Sequence of chain 55.E:
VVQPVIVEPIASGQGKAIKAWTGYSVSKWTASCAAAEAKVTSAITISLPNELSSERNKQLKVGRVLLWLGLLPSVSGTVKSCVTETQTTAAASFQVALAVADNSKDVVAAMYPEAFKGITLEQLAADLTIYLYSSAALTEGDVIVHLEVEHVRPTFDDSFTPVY

Binding-site contacts:
Ligand atom N1 contacts residue TRP47 of chain 55.D at 4.3 Å.
Ligand atom N7 contacts residue TRP47 of chain 55.D at 3.7 Å.
Ligand atom C1' contacts residue TRP47 of chain 55.D at 4.3 Å (hydrophobic).
Ligand atom C5' contacts residue VAL178 of chain 55.E at 4.5 Å (hydrophobic).
Ligand atom O4' contacts residue TRP47 of chain 55.D at 4.1 Å.
Ligand atom N1 contacts residue THR48 of chain 55.D at 4.0 Å.
Ligand atom C8 contacts residue TRP47 of chain 55.D at 3.8 Å (hydrophobic).
Ligand atom C2 contacts residue TRP47 of chain 55.D at 4.2 Å (hydrophobic).
Ligand atom N6 contacts residue THR48 of chain 55.D at 3.3 Å (h-bond).
Ligand atom N3 contacts residue TRP47 of chain 55.D at 4.1 Å.
Ligand atom N6 contacts residue TRP47 of chain 55.D at 3.8 Å.
Ligand atom OP2 contacts residue GLY49 of chain 55.E at 4.2 Å.
Ligand atom C4 contacts residue TRP47 of chain 55.D at 3.9 Å (hydrophobic).
Ligand atom O4' contacts residue LYS143 of chain 55.D at 4.1 Å.
Ligand atom OP2 contacts residue VAL178 of chain 55.E at 4.5 Å.
Ligand atom C6 contacts residue TRP47 of chain 55.D at 3.9 Å (hydrophobic).
Ligand atom C5 contacts residue TRP47 of chain 55.D at 3.8 Å (hydrophobic).
Ligand atom C6 contacts residue THR48 of chain 55.D at 4.2 Å.
Ligand atom N6 contacts residue TYR50 of chain 55.D at 4.2 Å.
Ligand atom N9 contacts residue TRP47 of chain 55.D at 3.9 Å.

The small molecule below binds the protein below.
Small molecule (SMILES): Nc1ncnc2c1ncn2[C@@H]1O[C@H](COO[C@@H]2C[C@@H](CO[P](=O)(O)O[C@H]3[C@@H](O)[C@H](n4cnc5c(N)ncnc54)O[C@@H]3COP(=O)=O)O[C@H]2n2ccc(=O)[nH]c2=O)[C@@H](OOP(O)OC[C@H]2O[C@@H](n3ccc(=O)[nH]c3=O)[C@H](O)[C@@H]2O)[C@H]1O.Op1oo1

Sequence of chain 55.D:
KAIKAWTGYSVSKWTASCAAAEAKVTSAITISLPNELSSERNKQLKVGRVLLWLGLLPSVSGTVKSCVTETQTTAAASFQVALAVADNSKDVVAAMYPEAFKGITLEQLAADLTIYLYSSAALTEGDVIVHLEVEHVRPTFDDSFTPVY